A small-molecule ligand and the protein it binds are described below.
Small molecule (SMILES): NCC(=O)O

Sequence of chain 2.A:
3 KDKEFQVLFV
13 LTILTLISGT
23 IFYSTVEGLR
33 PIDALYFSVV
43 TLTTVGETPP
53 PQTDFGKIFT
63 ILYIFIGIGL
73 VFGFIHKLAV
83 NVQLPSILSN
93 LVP

Binding-site contacts:
Ligand atom O contacts residue SER88 of chain 2.A at 3.8 Å.
Ligand atom OXT contacts residue SER88 of chain 2.A at 4.2 Å.
Ligand atom C contacts residue SER88 of chain 2.A at 4.4 Å.